Sequence of chain 1.A:
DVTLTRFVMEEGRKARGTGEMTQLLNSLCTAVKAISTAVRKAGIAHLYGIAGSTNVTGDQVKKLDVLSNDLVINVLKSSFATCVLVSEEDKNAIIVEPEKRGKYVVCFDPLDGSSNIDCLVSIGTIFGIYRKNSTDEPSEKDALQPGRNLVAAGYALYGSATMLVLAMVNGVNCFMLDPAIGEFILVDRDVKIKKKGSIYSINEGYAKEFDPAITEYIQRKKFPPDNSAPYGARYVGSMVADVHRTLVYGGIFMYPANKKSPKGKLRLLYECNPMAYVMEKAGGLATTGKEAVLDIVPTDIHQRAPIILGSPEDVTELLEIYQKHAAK

The small molecule below binds the protein below.
Small molecule (SMILES): O=P(O)(O)OC[C@H]1O[C@](O)(CO)[C@@H](O)[C@@H]1O

Sequence of chain 2.A:
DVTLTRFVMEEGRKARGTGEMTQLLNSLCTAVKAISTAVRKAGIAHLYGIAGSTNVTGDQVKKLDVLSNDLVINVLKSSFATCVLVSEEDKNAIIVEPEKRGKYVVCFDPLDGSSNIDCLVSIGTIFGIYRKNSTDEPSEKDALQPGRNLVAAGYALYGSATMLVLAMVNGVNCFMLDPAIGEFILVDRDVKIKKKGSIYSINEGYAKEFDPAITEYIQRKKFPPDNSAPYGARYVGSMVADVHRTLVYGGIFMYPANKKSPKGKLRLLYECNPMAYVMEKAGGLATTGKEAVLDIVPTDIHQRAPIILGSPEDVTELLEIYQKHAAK

Binding-site contacts:
Ligand atom P contacts residue ARG244 of chain 1.A at 3.8 Å.
Ligand atom O3 contacts residue MET249 of chain 2.A at 2.9 Å (h-bond).
Ligand atom C6 contacts residue TYR245 of chain 2.A at 3.5 Å (hydrophobic).
Ligand atom C5 contacts residue LYS275 of chain 2.A at 3.8 Å.
Ligand atom C1 contacts residue GLU281 of chain 2.A at 3.5 Å.
Ligand atom O1 contacts residue PO41 of chain 2.C at 2.5 Å (h-bond).
Ligand atom P contacts residue TYR216 of chain 2.A at 3.8 Å.
Ligand atom O1P contacts residue TYR216 of chain 2.A at 2.6 Å (h-bond).
Ligand atom C1 contacts residue ARG277 of chain 2.A at 3.7 Å.
Ligand atom O3P contacts residue ARG244 of chain 1.A at 3.5 Å (salt-bridge).
Ligand atom C3 contacts residue MET249 of chain 2.A at 3.6 Å (hydrophobic).
Ligand atom O3P contacts residue TYR245 of chain 2.A at 2.6 Å (h-bond).
Ligand atom O4 contacts residue MET249 of chain 2.A at 3.2 Å (h-bond).
Ligand atom O3 contacts residue SER248 of chain 2.A at 3.8 Å.
Ligand atom O6 contacts residue TYR265 of chain 2.A at 3.5 Å.
Ligand atom C6 contacts residue GLY247 of chain 2.A at 3.5 Å.
Ligand atom O3 contacts residue GLY123 of chain 2.A at 3.6 Å (h-bond).
Ligand atom O3P contacts residue TYR265 of chain 2.A at 3.8 Å.
Ligand atom C2 contacts residue PO41 of chain 2.C at 3.5 Å.
Ligand atom O2 contacts residue GLY123 of chain 2.A at 3.7 Å.
Ligand atom C4 contacts residue GLY247 of chain 2.A at 3.3 Å.
Ligand atom O5 contacts residue LYS275 of chain 2.A at 2.9 Å (salt-bridge).
Ligand atom O2 contacts residue PO41 of chain 2.C at 2.6 Å (h-bond).
Ligand atom P contacts residue ASN213 of chain 2.A at 3.6 Å.
Ligand atom O1 contacts residue ARG277 of chain 2.A at 3.6 Å.
Ligand atom O2 contacts residue SER124 of chain 2.A at 3.9 Å.
Ligand atom O3 contacts residue ASP122 of chain 2.A at 2.7 Å (salt-bridge).
Ligand atom P contacts residue TYR265 of chain 2.A at 3.7 Å.
Ligand atom C6 contacts residue LYS275 of chain 2.A at 3.9 Å.
Ligand atom C3 contacts residue ASP122 of chain 2.A at 3.6 Å.
Ligand atom O3P contacts residue ASN213 of chain 2.A at 2.8 Å (h-bond).
Ligand atom P contacts residue TYR245 of chain 2.A at 3.9 Å.
Ligand atom C1 contacts residue PO41 of chain 2.C at 3.1 Å.
Ligand atom O1 contacts residue LYS275 of chain 2.A at 3.2 Å.
Ligand atom C4 contacts residue MET249 of chain 2.A at 3.5 Å (hydrophobic).
Ligand atom C5 contacts residue GLY247 of chain 2.A at 3.9 Å.
Ligand atom O2P contacts residue ARG244 of chain 1.A at 2.7 Å (salt-bridge).
Ligand atom O1P contacts residue TYR265 of chain 2.A at 2.5 Å (h-bond).
Ligand atom O6 contacts residue LYS275 of chain 2.A at 3.0 Å (salt-bridge).
Ligand atom O2P contacts residue ASN213 of chain 2.A at 3.8 Å.